Binding-site contacts:
Ligand atom C3 contacts residue ASN339 of chain 1.A at 3.9 Å.
Ligand atom C5 contacts residue GLY309 of chain 1.A at 3.4 Å.
Ligand atom O6 contacts residue LYS306 of chain 1.A at 3.5 Å (salt-bridge).
Ligand atom C5 contacts residue LYS306 of chain 1.A at 4.5 Å.
Ligand atom C5 contacts residue ASP310 of chain 1.A at 4.5 Å.
Ligand atom C7 contacts residue ASN339 of chain 1.A at 3.4 Å.
Ligand atom C8 contacts residue ASN339 of chain 1.A at 4.3 Å.
Ligand atom C1 contacts residue ASN339 of chain 1.A at 1.4 Å.
Ligand atom C4 contacts residue ASN339 of chain 1.A at 4.2 Å.
Ligand atom O7 contacts residue ASN339 of chain 1.A at 3.2 Å (h-bond).
Ligand atom O5 contacts residue ASN339 of chain 1.A at 2.3 Å (h-bond).
Ligand atom N2 contacts residue ASN339 of chain 1.A at 3.2 Å (h-bond).
Ligand atom O5 contacts residue LYS306 of chain 1.A at 4.4 Å.
Ligand atom C6 contacts residue ASP310 of chain 1.A at 4.1 Å.
Ligand atom O5 contacts residue GLY309 of chain 1.A at 3.6 Å.
Ligand atom C1 contacts residue GLY309 of chain 1.A at 3.8 Å.
Ligand atom C6 contacts residue GLY309 of chain 1.A at 4.0 Å.
Ligand atom C6 contacts residue LYS306 of chain 1.A at 3.6 Å.
Ligand atom C2 contacts residue ASN339 of chain 1.A at 2.6 Å.
Ligand atom C5 contacts residue ASN339 of chain 1.A at 3.6 Å.

The small molecule below binds the protein below.
Small molecule (SMILES): CC(=O)N[C@@H]1[C@@H](O)[C@H](O)[C@@H](CO)O[C@H]1O

Sequence of chain 1.A:
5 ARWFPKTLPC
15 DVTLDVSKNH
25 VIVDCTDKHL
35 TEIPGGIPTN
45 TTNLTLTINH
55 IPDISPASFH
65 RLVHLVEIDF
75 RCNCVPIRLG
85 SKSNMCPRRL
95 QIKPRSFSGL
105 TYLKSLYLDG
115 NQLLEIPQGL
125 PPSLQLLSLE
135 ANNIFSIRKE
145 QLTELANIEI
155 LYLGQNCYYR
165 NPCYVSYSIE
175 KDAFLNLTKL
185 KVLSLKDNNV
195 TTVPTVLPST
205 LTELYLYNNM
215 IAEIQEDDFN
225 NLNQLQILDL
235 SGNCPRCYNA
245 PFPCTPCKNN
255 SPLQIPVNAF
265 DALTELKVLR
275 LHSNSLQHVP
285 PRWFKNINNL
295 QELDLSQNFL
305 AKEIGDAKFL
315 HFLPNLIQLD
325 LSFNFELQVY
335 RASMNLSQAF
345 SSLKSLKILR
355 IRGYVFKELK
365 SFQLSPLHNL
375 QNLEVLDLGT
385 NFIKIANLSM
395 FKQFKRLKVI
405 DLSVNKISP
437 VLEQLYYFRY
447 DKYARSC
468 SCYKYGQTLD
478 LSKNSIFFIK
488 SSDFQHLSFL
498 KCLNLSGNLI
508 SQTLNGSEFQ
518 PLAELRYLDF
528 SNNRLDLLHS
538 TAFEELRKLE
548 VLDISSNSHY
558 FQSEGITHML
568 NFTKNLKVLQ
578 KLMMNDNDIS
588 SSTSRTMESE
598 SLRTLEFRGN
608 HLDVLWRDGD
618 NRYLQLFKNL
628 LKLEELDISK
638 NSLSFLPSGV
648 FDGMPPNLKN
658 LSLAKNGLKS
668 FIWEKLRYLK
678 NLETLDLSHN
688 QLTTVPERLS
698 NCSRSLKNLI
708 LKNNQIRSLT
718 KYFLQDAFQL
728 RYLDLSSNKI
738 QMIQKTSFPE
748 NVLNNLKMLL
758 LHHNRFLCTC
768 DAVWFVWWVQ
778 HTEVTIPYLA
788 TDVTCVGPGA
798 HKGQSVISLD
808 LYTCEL